Sequence of chain 1.A:
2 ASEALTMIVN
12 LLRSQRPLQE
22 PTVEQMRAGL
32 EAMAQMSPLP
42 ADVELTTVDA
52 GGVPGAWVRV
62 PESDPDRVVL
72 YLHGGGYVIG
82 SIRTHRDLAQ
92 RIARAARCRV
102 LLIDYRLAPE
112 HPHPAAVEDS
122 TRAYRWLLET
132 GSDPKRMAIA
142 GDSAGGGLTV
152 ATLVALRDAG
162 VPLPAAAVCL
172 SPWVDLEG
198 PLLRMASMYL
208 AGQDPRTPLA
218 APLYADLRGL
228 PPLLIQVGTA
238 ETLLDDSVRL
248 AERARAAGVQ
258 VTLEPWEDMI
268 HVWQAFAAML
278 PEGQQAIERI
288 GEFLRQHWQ

Binding-site contacts:
Ligand atom O1 contacts residue GLY76 of chain 1.A at 3.4 Å (h-bond).
Ligand atom C1 contacts residue GLY76 of chain 1.A at 3.6 Å.
Ligand atom C5 contacts residue HIS268 of chain 1.A at 3.1 Å.
Ligand atom C1 contacts residue ASP143 of chain 1.A at 3.1 Å.
Ligand atom C2 contacts residue FMT1 of chain 1.C at 4.0 Å.
Ligand atom O4 contacts residue FMT1 of chain 1.C at 4.2 Å.
Ligand atom C4 contacts residue HIS268 of chain 1.A at 3.9 Å.
Ligand atom C2 contacts residue VAL269 of chain 1.A at 4.2 Å (hydrophobic).
Ligand atom C5 contacts residue VAL269 of chain 1.A at 4.2 Å (hydrophobic).
Ligand atom C6 contacts residue HIS268 of chain 1.A at 3.4 Å.
Ligand atom O1 contacts residue ASP143 of chain 1.A at 2.3 Å (salt-bridge).
Ligand atom O4 contacts residue MET202 of chain 1.A at 3.6 Å.
Ligand atom C1 contacts residue GLY75 of chain 1.A at 3.5 Å.
Ligand atom C3 contacts residue FMT1 of chain 1.C at 4.0 Å.
Ligand atom O5 contacts residue FMT1 of chain 1.C at 3.8 Å.
Ligand atom C20 contacts residue FMT1 of chain 1.C at 4.3 Å.
Ligand atom C12 contacts residue LEU31 of chain 1.A at 4.2 Å (hydrophobic).
Ligand atom C11 contacts residue FMT1 of chain 1.C at 4.2 Å.
Ligand atom C6 contacts residue PHE273 of chain 1.A at 4.0 Å (hydrophobic).
Ligand atom C13 contacts residue HIS86 of chain 1.A at 4.0 Å.
Ligand atom C2 contacts residue ASP143 of chain 1.A at 3.0 Å.
Ligand atom O1 contacts residue HIS86 of chain 1.A at 2.6 Å (h-bond).
Ligand atom C16 contacts residue LEU31 of chain 1.A at 4.1 Å (hydrophobic).
Ligand atom C1 contacts residue HIS86 of chain 1.A at 3.4 Å.
Ligand atom O3 contacts residue PHE273 of chain 1.A at 3.7 Å.
Ligand atom C15 contacts residue LEU31 of chain 1.A at 3.9 Å (hydrophobic).
Ligand atom O3 contacts residue LEU13 of chain 1.A at 3.8 Å.
Ligand atom C13 contacts residue FMT1 of chain 1.C at 4.3 Å.
Ligand atom O1 contacts residue GLY75 of chain 1.A at 2.9 Å.
Ligand atom O2 contacts residue VAL269 of chain 1.A at 3.8 Å.
Ligand atom C2 contacts residue HIS86 of chain 1.A at 4.1 Å.
Ligand atom O3 contacts residue HIS268 of chain 1.A at 2.8 Å (h-bond).
Ligand atom C12 contacts residue GLY76 of chain 1.A at 4.2 Å.
Ligand atom O3 contacts residue ILE267 of chain 1.A at 3.6 Å.
Ligand atom O1 contacts residue HIS74 of chain 1.A at 4.2 Å.
Ligand atom C1 contacts residue FMT1 of chain 1.C at 4.1 Å.
Ligand atom O2 contacts residue HIS268 of chain 1.A at 3.9 Å.
Ligand atom C13 contacts residue GLY76 of chain 1.A at 3.3 Å.
Ligand atom C7 contacts residue LEU13 of chain 1.A at 4.0 Å (hydrophobic).
Ligand atom C13 contacts residue GLY75 of chain 1.A at 3.5 Å.

A small-molecule ligand and the protein it binds are described below.
Small molecule (SMILES): O=C(O)c1ccccc1C1c2ccc(O)cc2Oc2cc(O)ccc21